Sequence of chain 1.B:
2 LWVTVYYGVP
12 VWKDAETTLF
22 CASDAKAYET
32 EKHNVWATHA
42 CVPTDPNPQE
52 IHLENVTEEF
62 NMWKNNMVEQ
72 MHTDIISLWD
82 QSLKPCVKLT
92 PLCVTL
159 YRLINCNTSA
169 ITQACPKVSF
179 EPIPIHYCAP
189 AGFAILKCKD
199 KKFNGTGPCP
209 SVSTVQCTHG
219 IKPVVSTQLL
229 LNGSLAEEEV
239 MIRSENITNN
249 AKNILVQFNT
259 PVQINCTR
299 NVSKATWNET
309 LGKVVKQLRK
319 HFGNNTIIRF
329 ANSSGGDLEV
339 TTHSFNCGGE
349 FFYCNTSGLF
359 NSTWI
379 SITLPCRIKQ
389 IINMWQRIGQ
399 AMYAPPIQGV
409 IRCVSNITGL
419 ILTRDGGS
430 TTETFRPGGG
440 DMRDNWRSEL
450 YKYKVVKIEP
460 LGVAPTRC

A protein and the small-molecule ligand that binds it are described below.
Small molecule (SMILES): CC(=O)N[C@H]1[C@H](O[C@H]2[C@H](O)[C@@H](NC(C)=O)CO[C@@H]2CO)O[C@H](CO)[C@@H](O[C@@H]2O[C@H](CO)[C@@H](O)[C@H](O[C@H]3O[C@H](CO)[C@@H](O)[C@H](O)[C@@H]3O)[C@@H]2O)[C@@H]1O

Binding-site contacts:
Ligand atom C5 contacts residue GLU179 of chain 1.B at 3.6 Å.
Ligand atom O6 contacts residue CYS345 of chain 1.B at 3.2 Å (h-bond).
Ligand atom C7 contacts residue ASN230 of chain 1.B at 3.3 Å.
Ligand atom C4 contacts residue ARG410 of chain 1.B at 3.2 Å.
Ligand atom N2 contacts residue PRO180 of chain 1.B at 3.5 Å.
Ligand atom C8 contacts residue PHE343 of chain 1.B at 3.9 Å (hydrophobic).
Ligand atom O7 contacts residue ASN230 of chain 1.B at 3.5 Å (h-bond).
Ligand atom C5 contacts residue ARG410 of chain 1.B at 3.9 Å.
Ligand atom O7 contacts residue SER413 of chain 1.B at 3.3 Å.
Ligand atom C6 contacts residue VAL412 of chain 1.B at 3.9 Å (hydrophobic).
Ligand atom O4 contacts residue ARG410 of chain 1.B at 3.5 Å (salt-bridge).
Ligand atom C7 contacts residue GLU179 of chain 1.B at 3.7 Å.
Ligand atom C2 contacts residue ASN230 of chain 1.B at 2.4 Å.
Ligand atom O5 contacts residue GLU179 of chain 1.B at 3.9 Å.
Ligand atom O6 contacts residue CYS411 of chain 1.B at 2.7 Å (h-bond).
Ligand atom O3 contacts residue GLU179 of chain 1.B at 3.5 Å (salt-bridge).
Ligand atom C8 contacts residue ASN344 of chain 1.B at 3.2 Å.
Ligand atom O5 contacts residue ASN230 of chain 1.B at 2.4 Å (h-bond).
Ligand atom C2 contacts residue SER177 of chain 1.B at 3.8 Å.
Ligand atom N2 contacts residue ASN230 of chain 1.B at 2.8 Å (h-bond).
Ligand atom C4 contacts residue GLU179 of chain 1.B at 3.2 Å.
Ligand atom C6 contacts residue CYS345 of chain 1.B at 3.2 Å (hydrophobic).
Ligand atom C1 contacts residue ASN230 of chain 1.B at 1.4 Å.
Ligand atom C6 contacts residue ARG410 of chain 1.B at 3.8 Å.
Ligand atom O5 contacts residue NAG1 of chain 1.U at 3.6 Å.
Ligand atom O5 contacts residue VAL412 of chain 1.B at 3.9 Å.
Ligand atom C5 contacts residue VAL412 of chain 1.B at 3.2 Å (hydrophobic).
Ligand atom C3 contacts residue GLU179 of chain 1.B at 3.9 Å.
Ligand atom O2 contacts residue GLU179 of chain 1.B at 3.6 Å.
Ligand atom O7 contacts residue GLU179 of chain 1.B at 2.9 Å (salt-bridge).
Ligand atom O6 contacts residue VAL412 of chain 1.B at 3.9 Å.
Ligand atom O4 contacts residue GLU179 of chain 1.B at 3.7 Å.
Ligand atom C5 contacts residue ASN230 of chain 1.B at 3.7 Å.
Ligand atom O4 contacts residue VAL412 of chain 1.B at 3.8 Å.
Ligand atom C2 contacts residue PRO180 of chain 1.B at 3.6 Å (hydrophobic).
Ligand atom O3 contacts residue CYS345 of chain 1.B at 3.6 Å.
Ligand atom O6 contacts residue ARG410 of chain 1.B at 2.8 Å (salt-bridge).
Ligand atom C3 contacts residue ASN230 of chain 1.B at 3.8 Å.
Ligand atom C4 contacts residue VAL412 of chain 1.B at 3.9 Å (hydrophobic).
Ligand atom C1 contacts residue GLU179 of chain 1.B at 3.2 Å.